Binding-site contacts:
Ligand atom P1 contacts residue ZN1 of chain 1.J at 3.3 Å.
Ligand atom O2 contacts residue ASP89 of chain 1.A at 3.6 Å (salt-bridge).
Ligand atom P1 contacts residue ASN183 of chain 1.A at 4.3 Å.
Ligand atom O2 contacts residue ZN1 of chain 1.J at 4.2 Å.
Ligand atom O3 contacts residue ASP89 of chain 1.A at 2.7 Å (salt-bridge).
Ligand atom O4 contacts residue HIS85 of chain 1.A at 4.1 Å.
Ligand atom C2 contacts residue TRP123 of chain 1.A at 3.8 Å (hydrophobic).
Ligand atom O3 contacts residue HIS90 of chain 1.A at 3.9 Å.
Ligand atom O1 contacts residue ASP203 of chain 1.A at 4.5 Å.
Ligand atom O4 contacts residue ASP203 of chain 1.A at 2.8 Å (salt-bridge).
Ligand atom P1 contacts residue ASP203 of chain 1.A at 3.3 Å.
Ligand atom C4 contacts residue ASP89 of chain 1.A at 4.4 Å.
Ligand atom P1 contacts residue ZN1 of chain 1.K at 3.1 Å.
Ligand atom O1 contacts residue HIS228 of chain 1.A at 2.7 Å (h-bond).
Ligand atom O1 contacts residue ZN1 of chain 1.J at 4.4 Å.
Ligand atom O3 contacts residue ASP203 of chain 1.A at 2.8 Å (salt-bridge).
Ligand atom C3 contacts residue TRP123 of chain 1.A at 3.9 Å (hydrophobic).
Ligand atom O3 contacts residue HIS228 of chain 1.A at 3.9 Å.
Ligand atom C4 contacts residue TRP123 of chain 1.A at 3.6 Å (hydrophobic).
Ligand atom C5 contacts residue SER88 of chain 1.A at 3.9 Å.
Ligand atom P1 contacts residue HIS228 of chain 1.A at 3.5 Å.
Ligand atom C4 contacts residue HIS87 of chain 1.A at 4.1 Å.
Ligand atom O4 contacts residue ZN1 of chain 1.J at 3.8 Å.
Ligand atom O2 contacts residue ASP203 of chain 1.A at 4.4 Å.
Ligand atom C4 contacts residue SER88 of chain 1.A at 4.1 Å.
Ligand atom O3 contacts residue ZN1 of chain 1.J at 2.0 Å.
Ligand atom C5 contacts residue ASP89 of chain 1.A at 3.5 Å.
Ligand atom P1 contacts residue HIS87 of chain 1.A at 3.8 Å.
Ligand atom O2 contacts residue ZN1 of chain 1.K at 3.8 Å.
Ligand atom O4 contacts residue ZN1 of chain 1.K at 2.0 Å.
Ligand atom N1 contacts residue TRP123 of chain 1.A at 4.2 Å.
Ligand atom O3 contacts residue ZN1 of chain 1.K at 3.5 Å.
Ligand atom O2 contacts residue HIS87 of chain 1.A at 3.5 Å (h-bond).
Ligand atom O4 contacts residue HIS87 of chain 1.A at 2.9 Å (h-bond).
Ligand atom C3 contacts residue GLY53 of chain 1.A at 3.2 Å.
Ligand atom P1 contacts residue ASP89 of chain 1.A at 4.1 Å.
Ligand atom O4 contacts residue HIS228 of chain 1.A at 3.4 Å (h-bond).
Ligand atom O4 contacts residue ASN183 of chain 1.A at 2.8 Å (h-bond).
Ligand atom C1 contacts residue ASP89 of chain 1.A at 4.3 Å.
Ligand atom O3 contacts residue HIS229 of chain 1.A at 3.2 Å (h-bond).

A small-molecule ligand and the protein it binds are described below.
Small molecule (SMILES): C[N+](C)(C)CCOP(=O)(O)O

Sequence of chain 1.A:
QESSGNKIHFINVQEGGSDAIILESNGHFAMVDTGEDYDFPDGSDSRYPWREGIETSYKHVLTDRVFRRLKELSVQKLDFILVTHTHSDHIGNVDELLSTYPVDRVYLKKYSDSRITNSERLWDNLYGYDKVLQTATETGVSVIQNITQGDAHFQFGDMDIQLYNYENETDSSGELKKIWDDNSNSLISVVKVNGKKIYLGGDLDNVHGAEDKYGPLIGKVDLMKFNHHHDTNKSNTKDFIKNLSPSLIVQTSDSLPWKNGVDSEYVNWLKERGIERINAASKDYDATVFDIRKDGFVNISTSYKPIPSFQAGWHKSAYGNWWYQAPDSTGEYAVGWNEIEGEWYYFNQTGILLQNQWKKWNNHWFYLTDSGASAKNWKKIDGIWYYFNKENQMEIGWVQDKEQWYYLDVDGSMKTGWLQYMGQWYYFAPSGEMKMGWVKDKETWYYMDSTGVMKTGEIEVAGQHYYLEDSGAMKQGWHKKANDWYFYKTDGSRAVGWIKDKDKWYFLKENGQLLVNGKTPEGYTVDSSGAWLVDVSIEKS